Binding-site contacts:
Ligand atom C15 contacts residue GLN16 of chain 2.A at 3.2 Å.
Ligand atom C29 contacts residue ASP35 of chain 2.A at 3.4 Å.
Ligand atom C24 contacts residue GLY225 of chain 2.A at 3.4 Å.
Ligand atom C40 contacts residue SER81 of chain 2.A at 3.4 Å.
Ligand atom C27 contacts residue ASP223 of chain 2.A at 3.6 Å.
Ligand atom C27 contacts residue GLY225 of chain 2.A at 3.4 Å.
Ligand atom C30 contacts residue ASP223 of chain 2.A at 3.5 Å.
Ligand atom C29 contacts residue ASP223 of chain 2.A at 3.5 Å.
Ligand atom C18 contacts residue GLY225 of chain 2.A at 3.5 Å.
Ligand atom C5 contacts residue GLY225 of chain 2.A at 3.3 Å.
Ligand atom C27 contacts residue ASP35 of chain 2.A at 3.3 Å.
Ligand atom C33 contacts residue SER81 of chain 2.A at 3.1 Å.
Ligand atom C6 contacts residue SER227 of chain 2.A at 3.4 Å.
Ligand atom O2 contacts residue THR15 of chain 2.A at 3.5 Å (h-bond).
Ligand atom C1 contacts residue THR224 of chain 2.A at 3.2 Å.
Ligand atom O38 contacts residue ILE302 of chain 2.A at 3.7 Å.
Ligand atom C14 contacts residue ALA119 of chain 2.A at 3.6 Å (hydrophobic).
Ligand atom C14 contacts residue LEU118 of chain 2.A at 3.3 Å (hydrophobic).
Ligand atom O2 contacts residue GLN16 of chain 2.A at 3.4 Å.
Ligand atom C29 contacts residue GLY37 of chain 2.A at 3.5 Å.
Ligand atom O38 contacts residue THR306 of chain 2.A at 3.5 Å.
Ligand atom O19 contacts residue GLY225 of chain 2.A at 3.3 Å (h-bond).
Ligand atom C37 contacts residue LEU221 of chain 2.A at 3.6 Å (hydrophobic).
Ligand atom N28 contacts residue ASP35 of chain 2.A at 2.8 Å (salt-bridge).
Ligand atom O34 contacts residue SER81 of chain 2.A at 3.1 Å (h-bond).
Ligand atom C10 contacts residue PRO115 of chain 2.A at 3.6 Å (hydrophobic).
Ligand atom C9 contacts residue THR82 of chain 2.A at 3.0 Å.
Ligand atom N35 contacts residue SER81 of chain 2.A at 3.1 Å (h-bond).
Ligand atom C4 contacts residue THR15 of chain 2.A at 3.4 Å.
Ligand atom O19 contacts residue ALA226 of chain 2.A at 3.5 Å.
Ligand atom C23 contacts residue PHE116 of chain 2.A at 3.7 Å (hydrophobic).
Ligand atom N28 contacts residue ASP223 of chain 2.A at 2.8 Å (salt-bridge).
Ligand atom C6 contacts residue GLY225 of chain 2.A at 3.5 Å.
Ligand atom N20 contacts residue GLY225 of chain 2.A at 3.7 Å.
Ligand atom O34 contacts residue TYR80 of chain 2.A at 3.1 Å.
Ligand atom C3 contacts residue VAL33 of chain 2.A at 3.8 Å (hydrophobic).
Ligand atom C3 contacts residue GLY225 of chain 2.A at 3.3 Å.
Ligand atom C15 contacts residue LEU118 of chain 2.A at 3.3 Å (hydrophobic).
Ligand atom O2 contacts residue TYR17 of chain 2.A at 2.9 Å (h-bond).
Ligand atom C1 contacts residue TYR17 of chain 2.A at 3.5 Å (hydrophobic).

Sequence of chain 2.A:
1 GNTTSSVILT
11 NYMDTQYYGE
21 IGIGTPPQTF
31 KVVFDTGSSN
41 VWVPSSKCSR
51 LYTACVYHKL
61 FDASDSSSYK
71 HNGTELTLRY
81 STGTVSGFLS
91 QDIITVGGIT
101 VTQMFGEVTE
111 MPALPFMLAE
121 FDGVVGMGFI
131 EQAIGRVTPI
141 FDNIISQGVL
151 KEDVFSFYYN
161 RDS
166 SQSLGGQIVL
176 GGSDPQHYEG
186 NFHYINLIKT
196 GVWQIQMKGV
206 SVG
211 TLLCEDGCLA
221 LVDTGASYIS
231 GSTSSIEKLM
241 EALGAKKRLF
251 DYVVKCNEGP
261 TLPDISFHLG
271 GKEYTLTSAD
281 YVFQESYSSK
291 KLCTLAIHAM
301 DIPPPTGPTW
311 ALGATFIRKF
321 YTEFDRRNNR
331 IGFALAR

The small molecule below binds the protein below.
Small molecule (SMILES): COCCCCn1c(C(=O)N(CC(C)C)[C@@H]2CNC[C@H](C(=O)N3CCOCC3)C2)ccc1-c1ccccc1